This small molecule binds to this protein.
Small molecule (SMILES): CC(=O)N[C@@H]1[C@@H](O)[C@H](O)[C@@H](CO)O[C@H]1O

Sequence of chain 3.D:
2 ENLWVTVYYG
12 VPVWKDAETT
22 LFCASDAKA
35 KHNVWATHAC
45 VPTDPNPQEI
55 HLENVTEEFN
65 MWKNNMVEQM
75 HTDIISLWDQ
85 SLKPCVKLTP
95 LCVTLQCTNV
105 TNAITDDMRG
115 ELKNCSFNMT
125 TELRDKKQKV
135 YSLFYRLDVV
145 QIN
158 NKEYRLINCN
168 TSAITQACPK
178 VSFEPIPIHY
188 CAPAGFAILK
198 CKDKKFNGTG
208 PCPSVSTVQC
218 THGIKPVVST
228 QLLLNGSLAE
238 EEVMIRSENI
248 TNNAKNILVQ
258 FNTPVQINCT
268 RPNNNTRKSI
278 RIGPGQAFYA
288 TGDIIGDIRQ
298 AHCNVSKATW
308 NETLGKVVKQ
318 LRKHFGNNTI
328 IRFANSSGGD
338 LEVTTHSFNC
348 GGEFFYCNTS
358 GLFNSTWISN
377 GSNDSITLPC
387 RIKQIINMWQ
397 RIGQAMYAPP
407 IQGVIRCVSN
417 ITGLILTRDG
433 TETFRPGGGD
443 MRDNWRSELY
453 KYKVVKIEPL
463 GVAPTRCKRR

Binding-site contacts:
Ligand atom C6 contacts residue ARG113 of chain 3.D at 3.9 Å.
Ligand atom N2 contacts residue LYS117 of chain 3.D at 3.6 Å.
Ligand atom C1 contacts residue LYS117 of chain 3.D at 4.3 Å.
Ligand atom O5 contacts residue ARG113 of chain 3.D at 3.8 Å.
Ligand atom C1 contacts residue ASN103 of chain 3.D at 1.4 Å.
Ligand atom C6 contacts residue ASP111 of chain 3.D at 4.1 Å.
Ligand atom C1 contacts residue GLY114 of chain 3.D at 4.1 Å.
Ligand atom O5 contacts residue GLY114 of chain 3.D at 4.3 Å.
Ligand atom C7 contacts residue ASN103 of chain 3.D at 3.2 Å.
Ligand atom C8 contacts residue CYS101 of chain 3.D at 4.0 Å (hydrophobic).
Ligand atom O6 contacts residue ASP110 of chain 3.D at 4.5 Å.
Ligand atom C4 contacts residue ASN103 of chain 3.D at 4.2 Å.
Ligand atom O7 contacts residue ASN103 of chain 3.D at 3.4 Å (h-bond).
Ligand atom C1 contacts residue ASN106 of chain 3.D at 4.3 Å.
Ligand atom C8 contacts residue LYS117 of chain 3.D at 4.1 Å.
Ligand atom C8 contacts residue ASN103 of chain 3.D at 3.7 Å.
Ligand atom C1 contacts residue ARG113 of chain 3.D at 4.2 Å.
Ligand atom C3 contacts residue ASN103 of chain 3.D at 3.8 Å.
Ligand atom C2 contacts residue ASN103 of chain 3.D at 2.4 Å.
Ligand atom C2 contacts residue LYS117 of chain 3.D at 4.5 Å.
Ligand atom C6 contacts residue ASP110 of chain 3.D at 4.0 Å.
Ligand atom O6 contacts residue ARG113 of chain 3.D at 3.6 Å.
Ligand atom O5 contacts residue ASN106 of chain 3.D at 4.0 Å.
Ligand atom O5 contacts residue ASN103 of chain 3.D at 2.3 Å (h-bond).
Ligand atom C7 contacts residue LYS117 of chain 3.D at 4.3 Å.
Ligand atom N2 contacts residue ASN103 of chain 3.D at 2.9 Å (h-bond).
Ligand atom C8 contacts residue THR102 of chain 3.D at 3.8 Å.
Ligand atom C5 contacts residue ASN103 of chain 3.D at 3.6 Å.